Sequence of chain 1.D:
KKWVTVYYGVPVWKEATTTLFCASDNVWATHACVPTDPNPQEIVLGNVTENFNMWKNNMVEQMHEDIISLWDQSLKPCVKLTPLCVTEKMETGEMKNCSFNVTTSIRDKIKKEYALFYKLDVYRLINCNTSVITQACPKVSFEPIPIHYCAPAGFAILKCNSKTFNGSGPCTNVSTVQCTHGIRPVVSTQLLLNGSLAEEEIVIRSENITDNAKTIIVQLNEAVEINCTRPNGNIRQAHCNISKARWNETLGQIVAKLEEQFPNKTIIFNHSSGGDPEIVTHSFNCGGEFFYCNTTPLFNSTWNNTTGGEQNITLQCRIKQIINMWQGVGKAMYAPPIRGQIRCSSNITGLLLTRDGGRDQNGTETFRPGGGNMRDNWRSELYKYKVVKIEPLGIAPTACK

A small-molecule ligand and the protein it binds are described below.
Small molecule (SMILES): CC(=O)N[C@H]1[C@H](O[C@H]2[C@H](O)[C@@H](NC(C)=O)CO[C@@H]2CO)O[C@H](CO)[C@@H](O[C@@H]2O[C@H](CO)[C@@H](O)[C@H](O[C@H]3O[C@H](CO)[C@@H](O)[C@H](O)[C@@H]3O[C@H]3O[C@H](CO)[C@@H](O)[C@H](O)[C@@H]3O)[C@@H]2O)[C@@H]1O

Binding-site contacts:
Ligand atom O7 contacts residue ASN391 of chain 1.D at 3.7 Å.
Ligand atom O6 contacts residue CYS456 of chain 1.D at 3.8 Å.
Ligand atom C8 contacts residue ASN391 of chain 1.D at 3.4 Å.
Ligand atom C5 contacts residue ASN278 of chain 1.D at 3.7 Å.
Ligand atom C2 contacts residue SER458 of chain 1.D at 3.4 Å.
Ligand atom O6 contacts residue GLN453 of chain 1.D at 2.8 Å (h-bond).
Ligand atom O3 contacts residue CYS392 of chain 1.D at 3.6 Å (h-bond).
Ligand atom C8 contacts residue PHE390 of chain 1.D at 3.7 Å (hydrophobic).
Ligand atom C6 contacts residue GLN453 of chain 1.D at 3.4 Å.
Ligand atom O6 contacts residue GLY452 of chain 1.D at 3.4 Å.
Ligand atom C7 contacts residue ASN391 of chain 1.D at 3.9 Å.
Ligand atom O5 contacts residue NAG1 of chain 1.GB at 3.7 Å.
Ligand atom O6 contacts residue ILE454 of chain 1.D at 4.1 Å.
Ligand atom C1 contacts residue ASN278 of chain 1.D at 1.4 Å.
Ligand atom O4 contacts residue SER457 of chain 1.D at 3.7 Å.
Ligand atom C5 contacts residue NAG1 of chain 1.GB at 3.8 Å.
Ligand atom O7 contacts residue PRO228 of chain 1.D at 3.9 Å.
Ligand atom O4 contacts residue ILE450 of chain 1.D at 3.7 Å.
Ligand atom C3 contacts residue SER457 of chain 1.D at 3.9 Å.
Ligand atom C6 contacts residue NAG1 of chain 1.GB at 3.3 Å.
Ligand atom C2 contacts residue ASN278 of chain 1.D at 2.5 Å.
Ligand atom C6 contacts residue GLY393 of chain 1.D at 4.0 Å.
Ligand atom C8 contacts residue VAL270 of chain 1.D at 3.7 Å (hydrophobic).
Ligand atom N2 contacts residue ASN278 of chain 1.D at 2.9 Å (h-bond).
Ligand atom C1 contacts residue SER458 of chain 1.D at 3.4 Å.
Ligand atom O4 contacts residue GLY452 of chain 1.D at 3.3 Å.
Ligand atom C3 contacts residue SER458 of chain 1.D at 3.4 Å.
Ligand atom O6 contacts residue CYS392 of chain 1.D at 2.9 Å (h-bond).
Ligand atom C6 contacts residue SER225 of chain 1.D at 3.9 Å.
Ligand atom C3 contacts residue ASN278 of chain 1.D at 3.8 Å.
Ligand atom O7 contacts residue SER457 of chain 1.D at 3.3 Å (h-bond).
Ligand atom C7 contacts residue ASN278 of chain 1.D at 3.7 Å.
Ligand atom C8 contacts residue LEU277 of chain 1.D at 3.8 Å (hydrophobic).
Ligand atom C7 contacts residue VAL270 of chain 1.D at 4.0 Å (hydrophobic).
Ligand atom O6 contacts residue GLY393 of chain 1.D at 3.9 Å.
Ligand atom C4 contacts residue SER457 of chain 1.D at 4.0 Å.
Ligand atom N2 contacts residue SER458 of chain 1.D at 3.0 Å (h-bond).
Ligand atom C5 contacts residue SER457 of chain 1.D at 3.8 Å.
Ligand atom O5 contacts residue ASN278 of chain 1.D at 2.4 Å (h-bond).
Ligand atom O6 contacts residue ARG455 of chain 1.D at 3.2 Å (salt-bridge).